Sequence of chain 1.A:
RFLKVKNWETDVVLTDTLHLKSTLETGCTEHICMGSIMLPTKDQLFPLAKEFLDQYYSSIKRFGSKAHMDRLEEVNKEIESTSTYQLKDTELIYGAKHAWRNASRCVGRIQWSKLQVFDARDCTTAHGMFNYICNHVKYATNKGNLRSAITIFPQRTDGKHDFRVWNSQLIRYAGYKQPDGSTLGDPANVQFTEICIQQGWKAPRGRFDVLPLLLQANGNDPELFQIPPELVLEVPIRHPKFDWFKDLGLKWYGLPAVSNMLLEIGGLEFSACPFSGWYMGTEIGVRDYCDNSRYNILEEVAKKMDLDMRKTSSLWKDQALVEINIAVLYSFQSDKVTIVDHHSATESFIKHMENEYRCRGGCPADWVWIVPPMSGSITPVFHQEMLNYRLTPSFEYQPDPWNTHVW

Sequence of chain 1.B:
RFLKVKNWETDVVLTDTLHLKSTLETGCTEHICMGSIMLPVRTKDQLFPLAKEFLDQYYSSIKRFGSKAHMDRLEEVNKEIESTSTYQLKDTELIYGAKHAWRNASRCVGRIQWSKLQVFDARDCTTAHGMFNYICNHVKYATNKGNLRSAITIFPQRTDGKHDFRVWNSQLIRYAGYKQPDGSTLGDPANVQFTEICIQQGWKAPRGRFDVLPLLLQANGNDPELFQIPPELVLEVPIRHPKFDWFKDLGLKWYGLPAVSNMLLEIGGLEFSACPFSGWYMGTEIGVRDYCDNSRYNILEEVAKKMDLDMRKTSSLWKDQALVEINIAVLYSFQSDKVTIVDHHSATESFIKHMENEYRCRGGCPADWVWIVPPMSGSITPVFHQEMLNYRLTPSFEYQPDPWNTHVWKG

A small-molecule ligand and the protein it binds are described below.
Small molecule (SMILES): Cc1cc(N)nc(C[C@H]2CNC[C@H]2OCCCC=Cc2cccc(F)c2)c1

Binding-site contacts:
Ligand atom N1' contacts residue GLU296 of chain 1.B at 3.1 Å (salt-bridge).
Ligand atom N02 contacts residue GLU296 of chain 1.B at 2.7 Å (salt-bridge).
Ligand atom N02 contacts residue TRP291 of chain 1.B at 2.6 Å (h-bond).
Ligand atom N02 contacts residue TYR292 of chain 1.B at 3.7 Å.
Ligand atom C02 contacts residue PRO269 of chain 1.B at 3.9 Å (hydrophobic).
Ligand atom O09 contacts residue HEM1 of chain 1.H at 3.1 Å (h-bond).
Ligand atom C03 contacts residue PRO269 of chain 1.B at 3.9 Å (hydrophobic).
Ligand atom C04 contacts residue HEM1 of chain 1.H at 4.0 Å.
Ligand atom C02 contacts residue TRP291 of chain 1.B at 3.6 Å (hydrophobic).
Ligand atom C13 contacts residue TRP382 of chain 1.B at 3.9 Å (hydrophobic).
Ligand atom C24 contacts residue TRP10 of chain 1.A at 3.6 Å (hydrophobic).
Ligand atom C10 contacts residue HEM1 of chain 1.H at 3.9 Å.
Ligand atom C03 contacts residue TRP291 of chain 1.B at 3.9 Å (hydrophobic).
Ligand atom C08 contacts residue GLU296 of chain 1.B at 3.5 Å.
Ligand atom C2' contacts residue HEM1 of chain 1.H at 3.4 Å.
Ligand atom C06 contacts residue GLU296 of chain 1.B at 3.5 Å.
Ligand atom C5' contacts residue TYR292 of chain 1.B at 3.8 Å (hydrophobic).
Ligand atom C12 contacts residue HEM1 of chain 1.H at 3.0 Å.
Ligand atom C05 contacts residue VAL271 of chain 1.B at 3.9 Å (hydrophobic).
Ligand atom C5' contacts residue GLU296 of chain 1.B at 2.9 Å.
Ligand atom C07 contacts residue GLY290 of chain 1.B at 3.5 Å.
Ligand atom N02 contacts residue PRO269 of chain 1.B at 4.0 Å.
Ligand atom C3' contacts residue HEM1 of chain 1.H at 3.8 Å.
Ligand atom N1' contacts residue TYR292 of chain 1.B at 3.9 Å.
Ligand atom C13 contacts residue HEM1 of chain 1.H at 3.6 Å.
Ligand atom C4' contacts residue GLU296 of chain 1.B at 3.8 Å.
Ligand atom N02 contacts residue HEM1 of chain 1.H at 3.4 Å.
Ligand atom N01 contacts residue HEM1 of chain 1.H at 3.9 Å.
Ligand atom C02 contacts residue HEM1 of chain 1.H at 3.6 Å.
Ligand atom C11 contacts residue HEM1 of chain 1.H at 3.0 Å.
Ligand atom N01 contacts residue GLU296 of chain 1.B at 2.6 Å (salt-bridge).
Ligand atom C07 contacts residue HEM1 of chain 1.H at 3.4 Å.
Ligand atom C4' contacts residue VAL271 of chain 1.B at 3.9 Å (hydrophobic).
Ligand atom C03 contacts residue HEM1 of chain 1.H at 3.4 Å.
Ligand atom C08 contacts residue VAL271 of chain 1.B at 3.9 Å (hydrophobic).
Ligand atom C07 contacts residue PHE288 of chain 1.B at 3.6 Å (hydrophobic).
Ligand atom C08 contacts residue HEM1 of chain 1.H at 3.5 Å.
Ligand atom C02 contacts residue GLU296 of chain 1.B at 3.5 Å.
Ligand atom C3' contacts residue GLN182 of chain 1.B at 3.7 Å.
Ligand atom C07 contacts residue SER289 of chain 1.B at 3.9 Å.